The small molecule below binds the protein below.
Small molecule (SMILES): CC(=O)N[C@H]1[C@H](O[C@H]2[C@H](O)[C@@H](NC(C)=O)CO[C@@H]2CO)O[C@H](CO)[C@@H](O)[C@@H]1O

Sequence of chain 41.A:
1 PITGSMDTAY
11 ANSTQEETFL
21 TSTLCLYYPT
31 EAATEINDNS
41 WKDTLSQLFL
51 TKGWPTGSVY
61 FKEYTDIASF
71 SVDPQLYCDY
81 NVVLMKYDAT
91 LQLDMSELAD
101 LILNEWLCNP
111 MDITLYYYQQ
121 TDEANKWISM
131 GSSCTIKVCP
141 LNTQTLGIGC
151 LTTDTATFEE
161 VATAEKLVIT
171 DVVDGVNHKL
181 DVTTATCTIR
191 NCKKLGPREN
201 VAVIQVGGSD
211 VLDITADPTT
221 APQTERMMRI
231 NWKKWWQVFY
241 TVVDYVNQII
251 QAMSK

Binding-site contacts:
Ligand atom C1 contacts residue ASN12 of chain 41.A at 2.1 Å.
Ligand atom O5 contacts residue ASN12 of chain 41.A at 2.6 Å (h-bond).
Ligand atom C7 contacts residue ASN12 of chain 41.A at 4.3 Å.
Ligand atom C2 contacts residue ASN12 of chain 41.A at 3.5 Å.
Ligand atom O7 contacts residue ASN12 of chain 41.A at 4.2 Å.
Ligand atom N2 contacts residue ASN12 of chain 41.A at 4.0 Å.
Ligand atom C5 contacts residue ASN12 of chain 41.A at 3.9 Å.